This small molecule binds to this protein.
Small molecule (SMILES): CC(=O)N[C@@H]1[C@@H](O)[C@H](O)[C@@H](CO)O[C@H]1O

Binding-site contacts:
Ligand atom N2 contacts residue GLU152 of chain 1.A at 4.1 Å.
Ligand atom N2 contacts residue LYS212 of chain 1.A at 4.4 Å.
Ligand atom C8 contacts residue GLU152 of chain 1.A at 3.3 Å.
Ligand atom C4 contacts residue ASN173 of chain 1.A at 4.2 Å.
Ligand atom O5 contacts residue ASN173 of chain 1.A at 2.4 Å (h-bond).
Ligand atom O6 contacts residue GLU216 of chain 1.A at 2.9 Å (salt-bridge).
Ligand atom C4 contacts residue GLU153 of chain 1.A at 4.5 Å.
Ligand atom C2 contacts residue ASN173 of chain 1.A at 2.4 Å.
Ligand atom C1 contacts residue LYS212 of chain 1.A at 4.2 Å.
Ligand atom C5 contacts residue LYS212 of chain 1.A at 4.0 Å.
Ligand atom N2 contacts residue GLU174 of chain 1.A at 3.6 Å.
Ligand atom C2 contacts residue GLU152 of chain 1.A at 3.6 Å.
Ligand atom C3 contacts residue ASN173 of chain 1.A at 3.7 Å.
Ligand atom O5 contacts residue ILE154 of chain 1.A at 3.3 Å (h-bond).
Ligand atom C8 contacts residue ASN173 of chain 1.A at 4.0 Å.
Ligand atom O5 contacts residue GLU153 of chain 1.A at 3.3 Å.
Ligand atom C7 contacts residue GLU152 of chain 1.A at 3.7 Å.
Ligand atom O7 contacts residue GLU174 of chain 1.A at 3.9 Å.
Ligand atom O7 contacts residue ASN173 of chain 1.A at 3.7 Å.
Ligand atom O5 contacts residue LYS212 of chain 1.A at 4.4 Å.
Ligand atom C1 contacts residue GLU152 of chain 1.A at 3.7 Å.
Ligand atom C6 contacts residue ILE154 of chain 1.A at 3.1 Å (hydrophobic).
Ligand atom C5 contacts residue ILE154 of chain 1.A at 3.8 Å (hydrophobic).
Ligand atom C6 contacts residue GLU216 of chain 1.A at 3.2 Å.
Ligand atom C6 contacts residue GLU153 of chain 1.A at 3.7 Å.
Ligand atom C7 contacts residue GLU174 of chain 1.A at 4.2 Å.
Ligand atom C5 contacts residue ASN173 of chain 1.A at 3.7 Å.
Ligand atom C5 contacts residue GLU153 of chain 1.A at 4.1 Å.
Ligand atom N2 contacts residue ASN173 of chain 1.A at 2.7 Å (h-bond).
Ligand atom C1 contacts residue GLU174 of chain 1.A at 4.5 Å.
Ligand atom O7 contacts residue GLU152 of chain 1.A at 4.2 Å.
Ligand atom O5 contacts residue GLU152 of chain 1.A at 3.8 Å.
Ligand atom O6 contacts residue LYS212 of chain 1.A at 3.9 Å.
Ligand atom C3 contacts residue LYS212 of chain 1.A at 4.4 Å.
Ligand atom C7 contacts residue ASN173 of chain 1.A at 3.2 Å.
Ligand atom C1 contacts residue ASN173 of chain 1.A at 1.4 Å.
Ligand atom O6 contacts residue ILE154 of chain 1.A at 4.2 Å.
Ligand atom C1 contacts residue GLU153 of chain 1.A at 4.2 Å.

Sequence of chain 1.A:
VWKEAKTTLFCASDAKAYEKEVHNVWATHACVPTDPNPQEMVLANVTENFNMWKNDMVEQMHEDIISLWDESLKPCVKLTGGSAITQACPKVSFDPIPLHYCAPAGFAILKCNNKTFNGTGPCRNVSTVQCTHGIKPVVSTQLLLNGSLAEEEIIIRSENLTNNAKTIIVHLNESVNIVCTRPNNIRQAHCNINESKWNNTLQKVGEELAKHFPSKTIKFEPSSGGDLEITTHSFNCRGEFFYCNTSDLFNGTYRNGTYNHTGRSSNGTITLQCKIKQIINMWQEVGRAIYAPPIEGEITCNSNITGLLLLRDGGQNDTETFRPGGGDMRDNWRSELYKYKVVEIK